Binding-site contacts:
Ligand atom N2 contacts residue ASN1077 of chain 1.B at 3.4 Å (h-bond).
Ligand atom C5 contacts residue ASN1077 of chain 1.B at 3.6 Å.
Ligand atom C1 contacts residue ASN1077 of chain 1.B at 1.6 Å.
Ligand atom O5 contacts residue ASN1077 of chain 1.B at 2.2 Å (h-bond).
Ligand atom C2 contacts residue ASN1077 of chain 1.B at 2.9 Å.
Ligand atom C4 contacts residue ASN1077 of chain 1.B at 4.4 Å.
Ligand atom O7 contacts residue ASN1077 of chain 1.B at 4.4 Å.
Ligand atom C3 contacts residue ASN1077 of chain 1.B at 4.0 Å.
Ligand atom C7 contacts residue ASN1077 of chain 1.B at 4.1 Å.

Sequence of chain 1.B:
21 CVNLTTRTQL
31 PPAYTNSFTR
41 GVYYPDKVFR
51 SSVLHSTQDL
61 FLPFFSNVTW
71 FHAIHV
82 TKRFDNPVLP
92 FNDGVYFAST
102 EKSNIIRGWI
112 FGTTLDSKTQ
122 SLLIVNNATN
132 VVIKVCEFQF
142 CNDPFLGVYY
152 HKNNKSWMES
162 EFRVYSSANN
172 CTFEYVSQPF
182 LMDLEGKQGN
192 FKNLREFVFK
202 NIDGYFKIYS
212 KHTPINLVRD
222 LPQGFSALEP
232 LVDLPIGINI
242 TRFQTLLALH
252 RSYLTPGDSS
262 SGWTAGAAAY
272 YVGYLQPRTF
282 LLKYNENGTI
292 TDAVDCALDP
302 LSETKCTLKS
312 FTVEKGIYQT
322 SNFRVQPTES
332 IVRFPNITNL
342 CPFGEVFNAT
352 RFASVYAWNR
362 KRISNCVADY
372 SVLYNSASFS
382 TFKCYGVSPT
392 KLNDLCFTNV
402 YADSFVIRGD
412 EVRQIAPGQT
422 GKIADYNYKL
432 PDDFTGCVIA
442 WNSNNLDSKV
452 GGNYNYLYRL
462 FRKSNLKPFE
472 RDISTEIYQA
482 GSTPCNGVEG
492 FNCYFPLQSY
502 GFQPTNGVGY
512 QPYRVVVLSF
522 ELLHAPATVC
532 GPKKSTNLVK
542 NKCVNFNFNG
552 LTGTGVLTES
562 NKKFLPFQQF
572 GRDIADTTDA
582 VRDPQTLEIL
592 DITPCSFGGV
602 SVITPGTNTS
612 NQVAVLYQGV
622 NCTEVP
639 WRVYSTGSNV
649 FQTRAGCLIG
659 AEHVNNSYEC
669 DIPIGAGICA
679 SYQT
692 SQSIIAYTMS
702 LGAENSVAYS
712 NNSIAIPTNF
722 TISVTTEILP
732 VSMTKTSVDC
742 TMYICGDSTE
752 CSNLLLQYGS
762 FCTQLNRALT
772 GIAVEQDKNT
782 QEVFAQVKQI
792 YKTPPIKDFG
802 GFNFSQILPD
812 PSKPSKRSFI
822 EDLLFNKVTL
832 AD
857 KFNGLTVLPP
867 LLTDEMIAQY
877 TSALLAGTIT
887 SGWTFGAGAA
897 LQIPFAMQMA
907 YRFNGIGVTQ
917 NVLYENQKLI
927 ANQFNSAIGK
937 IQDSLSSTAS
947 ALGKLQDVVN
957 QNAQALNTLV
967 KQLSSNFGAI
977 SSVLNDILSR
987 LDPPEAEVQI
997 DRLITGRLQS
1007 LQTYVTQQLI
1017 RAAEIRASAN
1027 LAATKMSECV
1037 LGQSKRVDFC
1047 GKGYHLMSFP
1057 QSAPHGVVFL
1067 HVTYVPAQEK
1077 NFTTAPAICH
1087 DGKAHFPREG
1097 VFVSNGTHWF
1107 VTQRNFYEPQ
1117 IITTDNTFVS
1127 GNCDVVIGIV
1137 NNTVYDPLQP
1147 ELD

This small molecule binds to this protein.
Small molecule (SMILES): CC(=O)N[C@@H]1[C@@H](O)[C@H](O)[C@@H](CO)O[C@H]1O